A protein and the small-molecule ligand that binds it are described below.
Small molecule (SMILES): NCCCCCCCCCCCC(=O)O

Sequence of chain 5.A:
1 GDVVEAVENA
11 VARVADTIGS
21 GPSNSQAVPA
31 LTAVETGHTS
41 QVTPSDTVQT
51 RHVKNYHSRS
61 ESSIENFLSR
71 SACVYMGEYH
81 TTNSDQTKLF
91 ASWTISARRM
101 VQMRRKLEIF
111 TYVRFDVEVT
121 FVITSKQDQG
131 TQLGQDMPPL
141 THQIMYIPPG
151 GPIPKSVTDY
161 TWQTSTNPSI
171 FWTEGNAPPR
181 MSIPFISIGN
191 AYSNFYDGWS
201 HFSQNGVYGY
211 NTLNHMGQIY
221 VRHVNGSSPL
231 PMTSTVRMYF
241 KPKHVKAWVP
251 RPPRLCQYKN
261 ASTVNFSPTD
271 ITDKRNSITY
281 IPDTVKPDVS

Binding-site contacts:
Ligand atom C9 contacts residue TYR192 of chain 5.A at 4.1 Å (hydrophobic).
Ligand atom C3 contacts residue ILE95 of chain 5.A at 4.2 Å (hydrophobic).
Ligand atom C8 contacts residue TYR192 of chain 5.A at 3.6 Å (hydrophobic).
Ligand atom C4 contacts residue ILE95 of chain 5.A at 4.0 Å (hydrophobic).
Ligand atom C5 contacts residue ILE183 of chain 5.A at 4.4 Å (hydrophobic).
Ligand atom C7 contacts residue PHE240 of chain 5.A at 3.9 Å (hydrophobic).
Ligand atom C2 contacts residue TYR146 of chain 5.A at 3.9 Å (hydrophobic).
Ligand atom C1 contacts residue ILE183 of chain 5.A at 4.2 Å (hydrophobic).
Ligand atom C7 contacts residue VAL117 of chain 5.A at 4.3 Å (hydrophobic).
Ligand atom N contacts residue TYR146 of chain 5.A at 4.1 Å.
Ligand atom N contacts residue ILE219 of chain 5.A at 4.0 Å.
Ligand atom OXT contacts residue TYR210 of chain 5.A at 3.0 Å (h-bond).
Ligand atom C4 contacts residue ILE183 of chain 5.A at 4.2 Å (hydrophobic).
Ligand atom C7 contacts residue TYR192 of chain 5.A at 4.4 Å (hydrophobic).
Ligand atom CA2 contacts residue PHE115 of chain 5.A at 4.3 Å (hydrophobic).
Ligand atom C9 contacts residue PHE240 of chain 5.A at 4.1 Å (hydrophobic).
Ligand atom OXT contacts residue MET216 of chain 5.A at 4.2 Å.
Ligand atom C10 contacts residue TYR192 of chain 5.A at 4.3 Å (hydrophobic).
Ligand atom C1 contacts residue ILE219 of chain 5.A at 4.1 Å (hydrophobic).
Ligand atom C1 contacts residue VAL119 of chain 5.A at 4.2 Å (hydrophobic).
Ligand atom O contacts residue VAL113 of chain 5.A at 4.0 Å.
Ligand atom C5 contacts residue PHE240 of chain 5.A at 4.1 Å (hydrophobic).
Ligand atom C7 contacts residue ILE95 of chain 5.A at 4.3 Å (hydrophobic).
Ligand atom C contacts residue ASN194 of chain 5.A at 4.0 Å.
Ligand atom N contacts residue MET181 of chain 5.A at 3.9 Å.
Ligand atom O contacts residue LEU107 of chain 5.A at 4.4 Å.
Ligand atom O contacts residue TYR192 of chain 5.A at 3.9 Å.
Ligand atom C3 contacts residue ILE183 of chain 5.A at 3.7 Å (hydrophobic).
Ligand atom C6 contacts residue ILE95 of chain 5.A at 4.1 Å (hydrophobic).
Ligand atom C6 contacts residue TYR192 of chain 5.A at 4.4 Å (hydrophobic).
Ligand atom C10 contacts residue MET216 of chain 5.A at 3.6 Å (hydrophobic).
Ligand atom C2 contacts residue ILE95 of chain 5.A at 3.8 Å (hydrophobic).
Ligand atom C2 contacts residue ILE183 of chain 5.A at 4.2 Å (hydrophobic).
Ligand atom C9 contacts residue PHE115 of chain 5.A at 4.1 Å (hydrophobic).
Ligand atom C5 contacts residue ILE95 of chain 5.A at 3.8 Å (hydrophobic).
Ligand atom C contacts residue TYR192 of chain 5.A at 4.2 Å (hydrophobic).
Ligand atom O contacts residue ASN194 of chain 5.A at 3.0 Å (h-bond).
Ligand atom C contacts residue TYR210 of chain 5.A at 4.1 Å (hydrophobic).
Ligand atom C8 contacts residue MET216 of chain 5.A at 3.9 Å (hydrophobic).
Ligand atom OXT contacts residue ASN194 of chain 5.A at 4.3 Å.